Binding-site contacts:
Ligand atom C7 contacts residue ASN103 of chain 3.C at 3.2 Å.
Ligand atom C1 contacts residue TYR162 of chain 3.C at 4.2 Å (hydrophobic).
Ligand atom C1 contacts residue ASN103 of chain 3.C at 1.4 Å.
Ligand atom C8 contacts residue NAG1 of chain 3.S at 4.0 Å.
Ligand atom C2 contacts residue TYR162 of chain 3.C at 4.5 Å (hydrophobic).
Ligand atom O5 contacts residue ASN160 of chain 3.C at 4.2 Å.
Ligand atom C5 contacts residue ASN103 of chain 3.C at 3.7 Å.
Ligand atom O7 contacts residue NAG1 of chain 3.S at 3.6 Å.
Ligand atom N2 contacts residue TYR162 of chain 3.C at 3.3 Å (h-bond).
Ligand atom C8 contacts residue ASN103 of chain 3.C at 4.3 Å.
Ligand atom C4 contacts residue ASN103 of chain 3.C at 4.2 Å.
Ligand atom C8 contacts residue TYR162 of chain 3.C at 3.3 Å (hydrophobic).
Ligand atom C2 contacts residue ASN103 of chain 3.C at 2.5 Å.
Ligand atom C6 contacts residue ASN160 of chain 3.C at 3.4 Å.
Ligand atom O7 contacts residue ASN103 of chain 3.C at 3.1 Å (h-bond).
Ligand atom N2 contacts residue ASN103 of chain 3.C at 2.9 Å (h-bond).
Ligand atom C5 contacts residue ASN160 of chain 3.C at 3.7 Å.
Ligand atom C7 contacts residue TYR162 of chain 3.C at 3.8 Å (hydrophobic).
Ligand atom C7 contacts residue NAG1 of chain 3.S at 4.3 Å.
Ligand atom C3 contacts residue ASN103 of chain 3.C at 3.8 Å.
Ligand atom O5 contacts residue ASN103 of chain 3.C at 2.4 Å (h-bond).

This small molecule binds to this protein.
Small molecule (SMILES): CC(=O)N[C@@H]1[C@@H](O)[C@H](O)[C@@H](CO)O[C@H]1O

Sequence of chain 3.C:
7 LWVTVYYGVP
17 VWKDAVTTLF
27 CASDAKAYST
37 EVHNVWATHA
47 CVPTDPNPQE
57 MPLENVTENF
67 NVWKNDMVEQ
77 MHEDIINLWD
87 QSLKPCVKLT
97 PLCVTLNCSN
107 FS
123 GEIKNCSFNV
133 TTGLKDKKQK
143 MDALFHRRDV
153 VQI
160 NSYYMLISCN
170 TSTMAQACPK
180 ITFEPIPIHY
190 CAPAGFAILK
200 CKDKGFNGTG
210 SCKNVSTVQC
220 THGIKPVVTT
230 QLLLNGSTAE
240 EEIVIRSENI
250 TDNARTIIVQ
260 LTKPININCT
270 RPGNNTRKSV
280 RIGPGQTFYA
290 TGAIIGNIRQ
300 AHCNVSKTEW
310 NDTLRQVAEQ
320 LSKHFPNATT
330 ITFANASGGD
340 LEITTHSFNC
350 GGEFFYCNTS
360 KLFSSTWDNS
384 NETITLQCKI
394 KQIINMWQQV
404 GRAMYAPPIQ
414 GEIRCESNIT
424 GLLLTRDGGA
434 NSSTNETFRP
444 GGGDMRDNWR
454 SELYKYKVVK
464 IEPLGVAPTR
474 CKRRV